The protein below binds the small molecule below.
Small molecule (SMILES): CC(=O)N[C@H]1[C@H](O[C@H]2[C@H](O)[C@@H](NC(C)=O)CO[C@@H]2CO)O[C@H](CO)[C@@H](O[C@H]2O[C@H](CO[C@H]3O[C@H](CO)[C@@H](O)[C@H](O)[C@@H]3O)[C@@H](O)[C@H](O[C@H]3O[C@H](CO)[C@@H](O)[C@H](O)[C@@H]3O[C@H]3O[C@H](CO)[C@@H](O)[C@H](O)[C@@H]3O)[C@@H]2O)[C@@H]1O

Sequence of chain 1.A:
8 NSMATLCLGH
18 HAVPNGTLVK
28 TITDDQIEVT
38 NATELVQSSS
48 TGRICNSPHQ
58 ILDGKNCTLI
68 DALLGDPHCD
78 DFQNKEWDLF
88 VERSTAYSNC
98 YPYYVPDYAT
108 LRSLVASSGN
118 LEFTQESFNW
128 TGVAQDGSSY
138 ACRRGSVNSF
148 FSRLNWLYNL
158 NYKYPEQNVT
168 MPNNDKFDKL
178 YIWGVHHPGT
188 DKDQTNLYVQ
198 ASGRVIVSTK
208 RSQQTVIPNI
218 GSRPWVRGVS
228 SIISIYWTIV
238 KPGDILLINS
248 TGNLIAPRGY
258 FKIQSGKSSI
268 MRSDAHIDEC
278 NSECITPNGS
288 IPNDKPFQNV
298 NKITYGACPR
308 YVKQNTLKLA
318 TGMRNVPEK

Binding-site contacts:
Ligand atom C7 contacts residue ASN165 of chain 1.C at 3.8 Å.
Ligand atom C2 contacts residue ASN165 of chain 1.C at 2.5 Å.
Ligand atom C5 contacts residue TRP222 of chain 1.A at 4.3 Å (hydrophobic).
Ligand atom O5 contacts residue TRP222 of chain 1.A at 3.9 Å.
Ligand atom O4 contacts residue TRP222 of chain 1.A at 3.9 Å.
Ligand atom C5 contacts residue ASN165 of chain 1.C at 3.6 Å.
Ligand atom O6 contacts residue TRP222 of chain 1.A at 4.3 Å.
Ligand atom C7 contacts residue TRP222 of chain 1.A at 4.0 Å (hydrophobic).
Ligand atom N2 contacts residue ASN165 of chain 1.C at 3.0 Å (h-bond).
Ligand atom C6 contacts residue THR167 of chain 1.C at 4.1 Å.
Ligand atom C8 contacts residue ILE242 of chain 1.C at 4.3 Å (hydrophobic).
Ligand atom C3 contacts residue TRP222 of chain 1.A at 4.2 Å (hydrophobic).
Ligand atom C5 contacts residue TRP222 of chain 1.A at 4.1 Å (hydrophobic).
Ligand atom O7 contacts residue ASN165 of chain 1.C at 4.2 Å.
Ligand atom C1 contacts residue SER219 of chain 1.A at 3.5 Å.
Ligand atom C2 contacts residue SER219 of chain 1.A at 4.2 Å.
Ligand atom C4 contacts residue ASN165 of chain 1.C at 4.2 Å.
Ligand atom O7 contacts residue TRP222 of chain 1.A at 2.8 Å (h-bond).
Ligand atom C8 contacts residue NAG2 of chain 1.P at 4.2 Å.
Ligand atom O7 contacts residue NAG1 of chain 1.P at 4.3 Å.
Ligand atom O3 contacts residue TRP222 of chain 1.A at 3.8 Å.
Ligand atom C1 contacts residue ASN165 of chain 1.C at 1.4 Å.
Ligand atom O5 contacts residue LEU244 of chain 1.C at 4.0 Å.
Ligand atom N2 contacts residue NAG1 of chain 1.P at 4.2 Å.
Ligand atom C6 contacts residue LEU244 of chain 1.C at 3.8 Å (hydrophobic).
Ligand atom O6 contacts residue THR167 of chain 1.C at 3.9 Å.
Ligand atom C7 contacts residue NAG1 of chain 1.P at 3.9 Å.
Ligand atom O7 contacts residue ARG220 of chain 1.A at 4.3 Å.
Ligand atom C2 contacts residue TRP222 of chain 1.A at 3.8 Å (hydrophobic).
Ligand atom C4 contacts residue TRP222 of chain 1.A at 3.9 Å (hydrophobic).
Ligand atom C6 contacts residue TRP222 of chain 1.A at 3.9 Å (hydrophobic).
Ligand atom C5 contacts residue LEU244 of chain 1.C at 3.9 Å (hydrophobic).
Ligand atom C8 contacts residue NAG1 of chain 1.P at 3.8 Å.
Ligand atom C3 contacts residue ASN165 of chain 1.C at 3.8 Å.
Ligand atom C8 contacts residue THR167 of chain 1.C at 4.0 Å.
Ligand atom O5 contacts residue TRP222 of chain 1.A at 4.3 Å.
Ligand atom N2 contacts residue SER219 of chain 1.A at 3.8 Å.
Ligand atom O7 contacts residue PRO221 of chain 1.A at 3.5 Å.
Ligand atom O7 contacts residue NAG2 of chain 1.P at 4.4 Å.
Ligand atom O5 contacts residue ASN165 of chain 1.C at 2.3 Å (h-bond).

Sequence of chain 1.C:
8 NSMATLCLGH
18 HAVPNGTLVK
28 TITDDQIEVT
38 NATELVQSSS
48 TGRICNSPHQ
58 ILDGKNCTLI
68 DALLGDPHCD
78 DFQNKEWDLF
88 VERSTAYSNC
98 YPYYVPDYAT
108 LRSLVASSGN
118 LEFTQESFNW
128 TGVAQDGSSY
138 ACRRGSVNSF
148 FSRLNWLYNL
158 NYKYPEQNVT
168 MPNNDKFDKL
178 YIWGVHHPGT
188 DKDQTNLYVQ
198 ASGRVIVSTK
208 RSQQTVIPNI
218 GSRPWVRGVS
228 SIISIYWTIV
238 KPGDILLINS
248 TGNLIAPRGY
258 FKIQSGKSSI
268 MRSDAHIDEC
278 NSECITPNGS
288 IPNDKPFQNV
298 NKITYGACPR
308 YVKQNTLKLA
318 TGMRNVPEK